Binding-site contacts:
Ligand atom C22 contacts residue SER168 of chain 1.BA at 3.6 Å.
Ligand atom C28 contacts residue THR52 of chain 1.BA at 3.9 Å.
Ligand atom CD2 contacts residue GLY47 of chain 1.BA at 3.9 Å.
Ligand atom C contacts residue THR21 of chain 1.BA at 3.5 Å.
Ligand atom CB contacts residue HIS116 of chain 1.V at 3.6 Å.
Ligand atom O7 contacts residue THR1 of chain 1.BA at 3.2 Å (h-bond).
Ligand atom O contacts residue THR20 of chain 1.BA at 3.3 Å.
Ligand atom O contacts residue ALA49 of chain 1.BA at 3.3 Å (h-bond).
Ligand atom O contacts residue THR1 of chain 1.BA at 2.3 Å (h-bond).
Ligand atom C23 contacts residue THR1 of chain 1.BA at 2.5 Å.
Ligand atom CB contacts residue SER118 of chain 1.V at 3.9 Å.
Ligand atom C22 contacts residue THR1 of chain 1.BA at 1.5 Å.
Ligand atom N contacts residue THR1 of chain 1.BA at 3.7 Å.
Ligand atom C24 contacts residue THR1 of chain 1.BA at 2.5 Å.
Ligand atom C27 contacts residue THR20 of chain 1.BA at 3.8 Å.
Ligand atom O contacts residue THR22 of chain 1.BA at 3.2 Å (h-bond).
Ligand atom C contacts residue LYS33 of chain 1.BA at 3.8 Å.
Ligand atom O contacts residue THR21 of chain 1.BA at 3.9 Å.
Ligand atom C contacts residue GLY47 of chain 1.BA at 3.6 Å.
Ligand atom C25 contacts residue GLY47 of chain 1.BA at 3.5 Å.
Ligand atom O contacts residue THR21 of chain 1.BA at 3.0 Å (h-bond).
Ligand atom CB contacts residue ALA49 of chain 1.BA at 3.9 Å (hydrophobic).
Ligand atom C23 contacts residue SER168 of chain 1.BA at 3.0 Å.
Ligand atom CA contacts residue THR21 of chain 1.BA at 3.2 Å.
Ligand atom C27 contacts residue ALA49 of chain 1.BA at 3.7 Å (hydrophobic).
Ligand atom C contacts residue THR1 of chain 1.BA at 1.4 Å.
Ligand atom C23 contacts residue LYS33 of chain 1.BA at 3.8 Å.
Ligand atom CA contacts residue GLY47 of chain 1.BA at 3.9 Å.
Ligand atom C26 contacts residue LYS33 of chain 1.BA at 3.9 Å.
Ligand atom N contacts residue THR21 of chain 1.BA at 2.9 Å (h-bond).
Ligand atom C23 contacts residue ARG19 of chain 1.BA at 3.2 Å.
Ligand atom CG contacts residue SER118 of chain 1.V at 3.6 Å.
Ligand atom C26 contacts residue THR1 of chain 1.BA at 3.7 Å.
Ligand atom C25 contacts residue THR1 of chain 1.BA at 2.7 Å.
Ligand atom N contacts residue GLY47 of chain 1.BA at 3.0 Å (h-bond).
Ligand atom C28 contacts residue ARG45 of chain 1.BA at 3.5 Å.
Ligand atom O contacts residue GLY47 of chain 1.BA at 3.3 Å (h-bond).
Ligand atom CG contacts residue HIS114 of chain 1.V at 3.8 Å.
Ligand atom CA contacts residue GLY47 of chain 1.BA at 3.5 Å.
Ligand atom CA contacts residue THR1 of chain 1.BA at 2.4 Å.

Sequence of chain 1.V:
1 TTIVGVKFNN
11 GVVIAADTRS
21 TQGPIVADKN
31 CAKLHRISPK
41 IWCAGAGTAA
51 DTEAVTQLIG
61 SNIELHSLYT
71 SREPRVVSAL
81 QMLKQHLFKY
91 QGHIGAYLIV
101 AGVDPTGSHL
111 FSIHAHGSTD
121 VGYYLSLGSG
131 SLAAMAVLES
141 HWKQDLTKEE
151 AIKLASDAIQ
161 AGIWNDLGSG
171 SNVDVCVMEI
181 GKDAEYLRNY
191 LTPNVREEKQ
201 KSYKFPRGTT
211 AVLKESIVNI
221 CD

This protein binds this small molecule.
Small molecule (SMILES): CC(=O)N[C@@H](C)C(=O)N1CCC[C@H]1C(=O)N[C@@H](CC(C)C)C(=O)N[C@@H](CC(C)C)[C@@H](O)[C@H](C)CO

Sequence of chain 1.BA:
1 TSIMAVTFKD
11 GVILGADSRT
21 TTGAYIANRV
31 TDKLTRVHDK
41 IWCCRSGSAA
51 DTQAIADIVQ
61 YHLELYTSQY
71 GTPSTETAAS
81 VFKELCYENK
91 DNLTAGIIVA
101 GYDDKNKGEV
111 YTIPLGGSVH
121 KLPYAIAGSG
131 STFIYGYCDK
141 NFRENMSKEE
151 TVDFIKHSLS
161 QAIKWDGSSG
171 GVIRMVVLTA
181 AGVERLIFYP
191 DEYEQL